The protein below binds the small molecule below.
Small molecule (SMILES): C/C1=C/C(=O)O[C@@H]2C[C@@H](CC[C@H](C)/C=C\C=C\CC1)O[C@@](O)([C@@H]1CSC(=O)N1)C2

Binding-site contacts:
Ligand atom C20 contacts residue ARG210 of chain 1.B at 3.2 Å.
Ligand atom C4 contacts residue ARG210 of chain 1.B at 3.2 Å.
Ligand atom C21 contacts residue ARG210 of chain 1.B at 3.4 Å.
Ligand atom C9 contacts residue GLN59 of chain 1.B at 3.2 Å.
Ligand atom O5 contacts residue ATP1 of chain 1.G at 3.5 Å (h-bond).
Ligand atom O2 contacts residue ARG210 of chain 1.B at 3.6 Å.
Ligand atom O4 contacts residue ARG210 of chain 1.B at 2.5 Å (salt-bridge).
Ligand atom S1 contacts residue ARG206 of chain 1.B at 3.4 Å (salt-bridge).
Ligand atom C2 contacts residue ARG210 of chain 1.B at 3.2 Å.
Ligand atom O1 contacts residue LEU16 of chain 1.B at 3.1 Å.
Ligand atom C22 contacts residue GLU207 of chain 1.B at 3.7 Å.
Ligand atom C3 contacts residue ARG210 of chain 1.B at 3.1 Å.
Ligand atom S1 contacts residue THR186 of chain 1.B at 3.3 Å.
Ligand atom C10 contacts residue GLU207 of chain 1.B at 3.1 Å.
Ligand atom C20 contacts residue THR186 of chain 1.B at 3.5 Å.
Ligand atom O5 contacts residue ARG210 of chain 1.B at 3.0 Å.
Ligand atom O1 contacts residue ATP1 of chain 1.G at 3.6 Å (h-bond).
Ligand atom O5 contacts residue THR186 of chain 1.B at 2.5 Å (h-bond).
Ligand atom C20 contacts residue ARG183 of chain 1.B at 3.9 Å.
Ligand atom O5 contacts residue ARG183 of chain 1.B at 3.6 Å.
Ligand atom O5 contacts residue LYS213 of chain 1.B at 2.8 Å (salt-bridge).
Ligand atom C17 contacts residue ARG210 of chain 1.B at 3.6 Å.
Ligand atom C1 contacts residue ARG210 of chain 1.B at 3.4 Å.
Ligand atom C19 contacts residue GLU207 of chain 1.B at 3.6 Å.
Ligand atom C17 contacts residue GLU207 of chain 1.B at 3.4 Å.
Ligand atom C18 contacts residue ARG183 of chain 1.B at 3.8 Å.
Ligand atom C16 contacts residue ARG210 of chain 1.B at 3.7 Å.
Ligand atom O1 contacts residue ARG210 of chain 1.B at 3.5 Å.
Ligand atom S1 contacts residue ARG210 of chain 1.B at 3.5 Å.
Ligand atom N1 contacts residue ARG210 of chain 1.B at 3.5 Å.
Ligand atom O3 contacts residue GLU207 of chain 1.B at 3.2 Å (salt-bridge).
Ligand atom C22 contacts residue GLN59 of chain 1.B at 3.1 Å.
Ligand atom N1 contacts residue ARG183 of chain 1.B at 3.5 Å.
Ligand atom C8 contacts residue GLN59 of chain 1.B at 3.7 Å.
Ligand atom C11 contacts residue GLU207 of chain 1.B at 3.5 Å.
Ligand atom C8 contacts residue ASP56 of chain 1.B at 3.6 Å.
Ligand atom O4 contacts residue GLU207 of chain 1.B at 2.3 Å (salt-bridge).
Ligand atom C13 contacts residue GLU207 of chain 1.B at 3.3 Å.
Ligand atom C6 contacts residue ASP56 of chain 1.B at 3.5 Å.
Ligand atom C12 contacts residue PRO32 of chain 1.B at 3.9 Å (hydrophobic).

Sequence of chain 1.B:
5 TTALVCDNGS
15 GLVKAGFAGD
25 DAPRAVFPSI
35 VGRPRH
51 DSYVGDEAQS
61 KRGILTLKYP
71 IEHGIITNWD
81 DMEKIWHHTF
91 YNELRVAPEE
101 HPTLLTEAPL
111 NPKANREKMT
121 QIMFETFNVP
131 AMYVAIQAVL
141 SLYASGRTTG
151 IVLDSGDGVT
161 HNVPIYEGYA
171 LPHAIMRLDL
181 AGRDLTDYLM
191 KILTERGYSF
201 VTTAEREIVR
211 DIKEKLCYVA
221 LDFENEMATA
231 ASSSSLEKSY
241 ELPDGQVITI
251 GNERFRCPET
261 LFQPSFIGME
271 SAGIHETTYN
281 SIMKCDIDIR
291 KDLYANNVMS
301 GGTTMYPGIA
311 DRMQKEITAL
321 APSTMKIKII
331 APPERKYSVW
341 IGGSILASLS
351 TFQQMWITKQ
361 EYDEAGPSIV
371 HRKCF